Sequence of chain 1.A:
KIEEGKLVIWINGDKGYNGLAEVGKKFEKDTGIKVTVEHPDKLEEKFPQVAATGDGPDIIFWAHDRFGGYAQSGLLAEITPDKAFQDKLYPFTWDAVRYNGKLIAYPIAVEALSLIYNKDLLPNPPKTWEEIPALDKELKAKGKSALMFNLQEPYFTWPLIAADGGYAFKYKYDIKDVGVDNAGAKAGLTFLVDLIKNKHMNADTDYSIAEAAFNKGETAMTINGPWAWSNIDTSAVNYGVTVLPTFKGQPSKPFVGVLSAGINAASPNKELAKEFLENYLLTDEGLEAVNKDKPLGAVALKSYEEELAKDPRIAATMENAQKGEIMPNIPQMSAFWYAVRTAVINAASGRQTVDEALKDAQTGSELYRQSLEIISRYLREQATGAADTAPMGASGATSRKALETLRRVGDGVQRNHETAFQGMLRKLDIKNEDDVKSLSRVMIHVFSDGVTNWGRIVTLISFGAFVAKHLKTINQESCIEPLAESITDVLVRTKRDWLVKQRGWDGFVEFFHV

Binding-site contacts:
Ligand atom O2 contacts residue TRP63 of chain 1.A at 3.4 Å (h-bond).
Ligand atom O3 contacts residue ASP66 of chain 1.A at 2.7 Å (salt-bridge).
Ligand atom O4 contacts residue ARG345 of chain 1.A at 3.5 Å (salt-bridge).
Ligand atom O2 contacts residue LYS16 of chain 1.A at 2.8 Å (salt-bridge).
Ligand atom O6 contacts residue TYR156 of chain 1.A at 3.3 Å (h-bond).
Ligand atom O1 contacts residue ASN13 of chain 1.A at 3.6 Å (h-bond).
Ligand atom C1 contacts residue TYR156 of chain 1.A at 3.5 Å (hydrophobic).
Ligand atom O2 contacts residue GLU112 of chain 1.A at 2.6 Å (salt-bridge).
Ligand atom O2 contacts residue ALA64 of chain 1.A at 3.2 Å.
Ligand atom O6 contacts residue GLU154 of chain 1.A at 2.7 Å (salt-bridge).
Ligand atom C6 contacts residue PRO155 of chain 1.A at 3.7 Å (hydrophobic).
Ligand atom C1 contacts residue LYS16 of chain 1.A at 3.7 Å.
Ligand atom C6 contacts residue GLU154 of chain 1.A at 3.6 Å.
Ligand atom O1 contacts residue LYS16 of chain 1.A at 3.0 Å (salt-bridge).
Ligand atom C2 contacts residue TRP341 of chain 1.A at 3.9 Å (hydrophobic).
Ligand atom O3 contacts residue TRP63 of chain 1.A at 3.4 Å (h-bond).
Ligand atom C6 contacts residue TRP341 of chain 1.A at 3.6 Å (hydrophobic).
Ligand atom C3 contacts residue ASP66 of chain 1.A at 3.5 Å.
Ligand atom C2 contacts residue LYS16 of chain 1.A at 3.8 Å.
Ligand atom O1 contacts residue ASP15 of chain 1.A at 2.9 Å (salt-bridge).
Ligand atom O6 contacts residue PRO155 of chain 1.A at 3.2 Å.
Ligand atom O2 contacts residue MET331 of chain 1.A at 3.7 Å.
Ligand atom O3 contacts residue TRP341 of chain 1.A at 3.7 Å.
Ligand atom C2 contacts residue ASP66 of chain 1.A at 3.3 Å.
Ligand atom C4 contacts residue TRP341 of chain 1.A at 3.5 Å (hydrophobic).
Ligand atom O6 contacts residue PHE157 of chain 1.A at 3.8 Å.
Ligand atom C2 contacts residue GLU112 of chain 1.A at 3.4 Å.
Ligand atom O3 contacts residue ARG67 of chain 1.A at 2.9 Å (salt-bridge).
Ligand atom C3 contacts residue TRP341 of chain 1.A at 4.0 Å (hydrophobic).
Ligand atom C1 contacts residue ASP15 of chain 1.A at 3.5 Å.
Ligand atom C6 contacts residue TYR156 of chain 1.A at 3.8 Å (hydrophobic).
Ligand atom O3 contacts residue GLU112 of chain 1.A at 4.0 Å.
Ligand atom O4 contacts residue ARG67 of chain 1.A at 2.8 Å (salt-bridge).
Ligand atom C4 contacts residue ARG67 of chain 1.A at 3.8 Å.
Ligand atom C3 contacts residue TRP63 of chain 1.A at 3.6 Å (hydrophobic).
Ligand atom O2 contacts residue ASP66 of chain 1.A at 2.6 Å (salt-bridge).
Ligand atom O5 contacts residue TYR156 of chain 1.A at 3.3 Å.
Ligand atom C2 contacts residue TRP231 of chain 1.A at 3.9 Å (hydrophobic).
Ligand atom O3 contacts residue ALA64 of chain 1.A at 3.2 Å.
Ligand atom C1 contacts residue TRP231 of chain 1.A at 3.7 Å (hydrophobic).

The protein below binds the small molecule below.
Small molecule (SMILES): OC[C@H]1O[C@H](O[C@H]2[C@H](O)[C@@H](O)[C@@H](O)O[C@@H]2CO)[C@H](O)[C@@H](O)[C@@H]1O